Sequence of chain 1.A:
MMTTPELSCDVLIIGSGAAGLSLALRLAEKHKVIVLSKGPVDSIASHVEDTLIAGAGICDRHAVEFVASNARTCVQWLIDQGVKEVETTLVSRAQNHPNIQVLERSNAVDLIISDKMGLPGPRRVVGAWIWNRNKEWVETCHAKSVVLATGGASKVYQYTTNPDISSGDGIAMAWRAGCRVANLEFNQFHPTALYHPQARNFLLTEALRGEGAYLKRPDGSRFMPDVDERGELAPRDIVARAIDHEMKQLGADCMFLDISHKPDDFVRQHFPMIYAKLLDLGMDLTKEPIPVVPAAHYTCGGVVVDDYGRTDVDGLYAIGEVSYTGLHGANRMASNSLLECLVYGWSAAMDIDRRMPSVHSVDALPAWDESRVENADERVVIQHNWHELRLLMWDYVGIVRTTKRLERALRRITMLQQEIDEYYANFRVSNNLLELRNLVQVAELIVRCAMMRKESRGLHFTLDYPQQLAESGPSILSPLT

Binding-site contacts:
Ligand atom OXT contacts residue LEU392 of chain 1.A at 4.3 Å.
Ligand atom OD1 contacts residue ALA18 of chain 1.A at 3.8 Å.
Ligand atom CG contacts residue GLU375 of chain 1.A at 4.1 Å.
Ligand atom OXT contacts residue TYR352 of chain 1.A at 4.2 Å.
Ligand atom N contacts residue CYS395 of chain 1.A at 3.1 Å.
Ligand atom CA contacts residue ALA19 of chain 1.A at 4.2 Å (hydrophobic).
Ligand atom OD2 contacts residue GLY374 of chain 1.A at 3.7 Å.
Ligand atom N contacts residue ALA19 of chain 1.A at 3.4 Å.
Ligand atom O contacts residue LEU392 of chain 1.A at 3.5 Å (h-bond).
Ligand atom OD2 contacts residue GLU375 of chain 1.A at 3.0 Å (salt-bridge).
Ligand atom OD1 contacts residue ALA19 of chain 1.A at 3.6 Å.
Ligand atom O contacts residue SER391 of chain 1.A at 3.5 Å (h-bond).
Ligand atom N contacts residue SER391 of chain 1.A at 4.0 Å.
Ligand atom CA contacts residue CYS395 of chain 1.A at 4.3 Å (hydrophobic).
Ligand atom C contacts residue SER391 of chain 1.A at 3.6 Å.
Ligand atom OD2 contacts residue ALA19 of chain 1.A at 3.9 Å.
Ligand atom N contacts residue GLU375 of chain 1.A at 4.4 Å.
Ligand atom C contacts residue LEU392 of chain 1.A at 4.2 Å (hydrophobic).
Ligand atom N contacts residue GLY374 of chain 1.A at 3.9 Å.
Ligand atom OD2 contacts residue GLY205 of chain 1.A at 4.0 Å.
Ligand atom CA contacts residue SER391 of chain 1.A at 4.5 Å.
Ligand atom OD1 contacts residue GLY17 of chain 1.A at 3.8 Å.
Ligand atom OD1 contacts residue ALA203 of chain 1.A at 4.5 Å.
Ligand atom CA contacts residue ALA18 of chain 1.A at 4.3 Å (hydrophobic).
Ligand atom OXT contacts residue SER391 of chain 1.A at 3.2 Å.
Ligand atom CG contacts residue ALA19 of chain 1.A at 3.9 Å (hydrophobic).

The small molecule below binds the protein below.
Small molecule (SMILES): N[C@@H](CC(=O)O)C(=O)O